Binding-site contacts:
Ligand atom N2 contacts residue GLU130 of chain 1.B at 4.0 Å.
Ligand atom N2 contacts residue ASN163 of chain 1.B at 2.9 Å (h-bond).
Ligand atom O7 contacts residue ASN163 of chain 1.B at 4.2 Å.
Ligand atom N2 contacts residue GLN113 of chain 1.B at 4.2 Å.
Ligand atom C3 contacts residue GLU130 of chain 1.B at 3.9 Å.
Ligand atom C2 contacts residue GLU130 of chain 1.B at 4.2 Å.
Ligand atom O5 contacts residue ASN163 of chain 1.B at 2.4 Å (h-bond).
Ligand atom C2 contacts residue ASN163 of chain 1.B at 2.4 Å.
Ligand atom C3 contacts residue ASN163 of chain 1.B at 3.8 Å.
Ligand atom C7 contacts residue GLN113 of chain 1.B at 4.5 Å.
Ligand atom C1 contacts residue GLU130 of chain 1.B at 4.2 Å.
Ligand atom C5 contacts residue ASN163 of chain 1.B at 3.7 Å.
Ligand atom C4 contacts residue ASN163 of chain 1.B at 4.2 Å.
Ligand atom C8 contacts residue GLN113 of chain 1.B at 3.6 Å.
Ligand atom C1 contacts residue ASN163 of chain 1.B at 1.4 Å.
Ligand atom C7 contacts residue ASN163 of chain 1.B at 3.8 Å.

This protein binds this small molecule.
Small molecule (SMILES): CC(=O)N[C@@H]1[C@@H](O)[C@H](O)[C@@H](CO)O[C@H]1O

Sequence of chain 1.B:
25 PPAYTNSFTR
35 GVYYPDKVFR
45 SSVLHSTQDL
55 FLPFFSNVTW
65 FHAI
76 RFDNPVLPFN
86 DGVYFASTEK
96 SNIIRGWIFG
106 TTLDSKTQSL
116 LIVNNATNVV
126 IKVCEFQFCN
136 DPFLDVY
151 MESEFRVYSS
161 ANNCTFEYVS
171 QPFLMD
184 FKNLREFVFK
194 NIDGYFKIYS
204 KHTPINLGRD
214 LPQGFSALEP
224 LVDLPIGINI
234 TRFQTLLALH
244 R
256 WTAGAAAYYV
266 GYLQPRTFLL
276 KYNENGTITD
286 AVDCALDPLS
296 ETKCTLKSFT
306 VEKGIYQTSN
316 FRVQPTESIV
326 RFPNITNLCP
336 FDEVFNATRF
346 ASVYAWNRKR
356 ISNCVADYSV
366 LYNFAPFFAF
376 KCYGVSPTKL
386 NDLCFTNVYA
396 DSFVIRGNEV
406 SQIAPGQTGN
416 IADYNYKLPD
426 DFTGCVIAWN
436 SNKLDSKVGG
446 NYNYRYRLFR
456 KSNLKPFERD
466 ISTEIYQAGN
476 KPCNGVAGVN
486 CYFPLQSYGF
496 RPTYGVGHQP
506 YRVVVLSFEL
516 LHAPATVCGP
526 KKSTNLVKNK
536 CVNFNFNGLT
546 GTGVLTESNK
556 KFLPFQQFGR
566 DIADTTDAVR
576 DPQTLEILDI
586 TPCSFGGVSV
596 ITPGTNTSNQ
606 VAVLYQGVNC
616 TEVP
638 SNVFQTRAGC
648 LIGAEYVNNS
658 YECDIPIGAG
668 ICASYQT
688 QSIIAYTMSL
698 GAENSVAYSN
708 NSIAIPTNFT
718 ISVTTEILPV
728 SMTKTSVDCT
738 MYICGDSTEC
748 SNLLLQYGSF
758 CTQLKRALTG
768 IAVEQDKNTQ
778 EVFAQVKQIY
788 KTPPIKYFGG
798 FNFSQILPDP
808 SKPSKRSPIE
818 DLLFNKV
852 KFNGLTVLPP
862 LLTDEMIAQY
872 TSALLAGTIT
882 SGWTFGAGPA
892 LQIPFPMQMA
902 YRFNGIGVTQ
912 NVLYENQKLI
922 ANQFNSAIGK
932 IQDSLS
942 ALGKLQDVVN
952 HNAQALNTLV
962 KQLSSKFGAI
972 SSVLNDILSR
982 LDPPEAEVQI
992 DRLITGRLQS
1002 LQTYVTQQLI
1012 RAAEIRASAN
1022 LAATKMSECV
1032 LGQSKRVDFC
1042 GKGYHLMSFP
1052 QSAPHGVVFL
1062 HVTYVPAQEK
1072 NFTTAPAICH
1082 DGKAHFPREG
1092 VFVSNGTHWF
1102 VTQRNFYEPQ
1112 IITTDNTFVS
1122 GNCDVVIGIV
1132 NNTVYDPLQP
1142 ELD